Binding-site contacts:
Ligand atom O5 contacts residue SER157 of chain 19.E at 4.0 Å.
Ligand atom C4 contacts residue ASN154 of chain 19.E at 4.2 Å.
Ligand atom C5 contacts residue ASN154 of chain 19.E at 3.6 Å.
Ligand atom O7 contacts residue ASN154 of chain 19.E at 3.5 Å (h-bond).
Ligand atom C1 contacts residue SER156 of chain 19.E at 4.0 Å.
Ligand atom C2 contacts residue ASN154 of chain 19.E at 2.5 Å.
Ligand atom C8 contacts residue ASN154 of chain 19.E at 3.7 Å.
Ligand atom N2 contacts residue ASN154 of chain 19.E at 2.8 Å (h-bond).
Ligand atom O6 contacts residue SER157 of chain 19.E at 4.2 Å.
Ligand atom C1 contacts residue ASN154 of chain 19.E at 1.4 Å.
Ligand atom C3 contacts residue ASN154 of chain 19.E at 3.8 Å.
Ligand atom C1 contacts residue SER157 of chain 19.E at 4.3 Å.
Ligand atom C7 contacts residue ASN154 of chain 19.E at 3.3 Å.
Ligand atom O5 contacts residue ASN154 of chain 19.E at 2.4 Å (h-bond).

Sequence of chain 19.E:
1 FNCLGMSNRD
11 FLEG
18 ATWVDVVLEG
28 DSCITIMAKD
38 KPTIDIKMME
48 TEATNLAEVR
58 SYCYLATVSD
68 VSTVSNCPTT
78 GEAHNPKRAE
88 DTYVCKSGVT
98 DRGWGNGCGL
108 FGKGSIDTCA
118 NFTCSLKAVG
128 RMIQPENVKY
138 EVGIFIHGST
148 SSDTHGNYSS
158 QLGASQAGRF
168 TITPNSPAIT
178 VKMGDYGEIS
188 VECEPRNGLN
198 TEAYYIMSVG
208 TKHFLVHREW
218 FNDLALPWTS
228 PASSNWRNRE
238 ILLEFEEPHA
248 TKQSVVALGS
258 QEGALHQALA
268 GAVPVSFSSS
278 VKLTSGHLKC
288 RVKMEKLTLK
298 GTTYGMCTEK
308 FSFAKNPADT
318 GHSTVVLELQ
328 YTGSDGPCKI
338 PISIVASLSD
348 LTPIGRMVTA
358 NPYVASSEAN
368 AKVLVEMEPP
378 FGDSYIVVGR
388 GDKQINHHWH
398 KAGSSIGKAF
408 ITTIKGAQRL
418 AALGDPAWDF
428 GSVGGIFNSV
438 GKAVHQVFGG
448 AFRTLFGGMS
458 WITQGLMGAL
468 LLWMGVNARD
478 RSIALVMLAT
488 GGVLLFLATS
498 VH

The protein below binds the small molecule below.
Small molecule (SMILES): CC(=O)N[C@@H]1[C@@H](O)[C@H](O)[C@@H](CO)O[C@H]1O